Sequence of chain 1.B:
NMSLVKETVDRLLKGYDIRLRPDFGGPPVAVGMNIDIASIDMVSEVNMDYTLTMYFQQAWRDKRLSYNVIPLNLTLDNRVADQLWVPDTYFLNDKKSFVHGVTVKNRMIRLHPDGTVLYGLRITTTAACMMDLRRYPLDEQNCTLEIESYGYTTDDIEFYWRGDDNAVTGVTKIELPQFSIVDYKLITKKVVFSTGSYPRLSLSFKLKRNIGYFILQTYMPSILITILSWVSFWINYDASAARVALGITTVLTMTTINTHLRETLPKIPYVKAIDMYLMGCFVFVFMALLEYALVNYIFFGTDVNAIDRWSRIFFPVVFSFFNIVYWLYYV

Binding-site contacts:
Ligand atom C17 contacts residue GLN268 of chain 1.C at 3.7 Å.
Ligand atom C13 contacts residue ALA324 of chain 1.B at 3.6 Å (hydrophobic).
Ligand atom C21 contacts residue PRO427 of chain 1.C at 4.3 Å (hydrophobic).
Ligand atom C14 contacts residue VAL269 of chain 1.C at 3.8 Å (hydrophobic).
Ligand atom C22 contacts residue LEU325 of chain 1.B at 3.9 Å (hydrophobic).
Ligand atom C03 contacts residue TRP272 of chain 1.C at 4.0 Å (hydrophobic).
Ligand atom C08 contacts residue ILE265 of chain 1.C at 4.1 Å (hydrophobic).
Ligand atom C11 contacts residue LEU321 of chain 1.B at 4.0 Å (hydrophobic).
Ligand atom C11 contacts residue VAL269 of chain 1.C at 3.6 Å (hydrophobic).
Ligand atom C21 contacts residue ILE265 of chain 1.C at 4.3 Å (hydrophobic).
Ligand atom C13 contacts residue LEU321 of chain 1.B at 4.1 Å (hydrophobic).
Ligand atom C17 contacts residue ILE265 of chain 1.C at 3.5 Å (hydrophobic).
Ligand atom C18 contacts residue LEU321 of chain 1.B at 4.4 Å (hydrophobic).
Ligand atom C12 contacts residue TYR328 of chain 1.B at 4.0 Å (hydrophobic).
Ligand atom C23 contacts residue TYR328 of chain 1.B at 3.4 Å (hydrophobic).
Ligand atom O02 contacts residue TYR328 of chain 1.B at 4.3 Å.
Ligand atom C11 contacts residue TRP272 of chain 1.C at 3.9 Å (hydrophobic).
Ligand atom C16 contacts residue TYR328 of chain 1.B at 4.5 Å (hydrophobic).
Ligand atom C16 contacts residue LEU325 of chain 1.B at 4.0 Å (hydrophobic).
Ligand atom C04 contacts residue TRP272 of chain 1.C at 4.3 Å (hydrophobic).
Ligand atom O01 contacts residue GLN268 of chain 1.C at 3.1 Å (h-bond).
Ligand atom C21 contacts residue GLN268 of chain 1.C at 3.6 Å.
Ligand atom O02 contacts residue LEU325 of chain 1.B at 2.9 Å.
Ligand atom C12 contacts residue TRP272 of chain 1.C at 4.1 Å (hydrophobic).
Ligand atom O01 contacts residue PRO427 of chain 1.C at 3.0 Å.
Ligand atom C13 contacts residue TRP272 of chain 1.C at 4.3 Å (hydrophobic).
Ligand atom C04 contacts residue LEU321 of chain 1.B at 4.2 Å (hydrophobic).
Ligand atom C22 contacts residue TYR328 of chain 1.B at 3.7 Å (hydrophobic).
Ligand atom C05 contacts residue TRP272 of chain 1.C at 4.0 Å (hydrophobic).
Ligand atom C16 contacts residue ALA324 of chain 1.B at 3.6 Å (hydrophobic).
Ligand atom C10 contacts residue TRP272 of chain 1.C at 4.2 Å (hydrophobic).
Ligand atom C23 contacts residue LEU325 of chain 1.B at 4.1 Å (hydrophobic).
Ligand atom C14 contacts residue ILE265 of chain 1.C at 3.6 Å (hydrophobic).
Ligand atom C08 contacts residue TRP272 of chain 1.C at 4.5 Å (hydrophobic).

Sequence of chain 1.C:
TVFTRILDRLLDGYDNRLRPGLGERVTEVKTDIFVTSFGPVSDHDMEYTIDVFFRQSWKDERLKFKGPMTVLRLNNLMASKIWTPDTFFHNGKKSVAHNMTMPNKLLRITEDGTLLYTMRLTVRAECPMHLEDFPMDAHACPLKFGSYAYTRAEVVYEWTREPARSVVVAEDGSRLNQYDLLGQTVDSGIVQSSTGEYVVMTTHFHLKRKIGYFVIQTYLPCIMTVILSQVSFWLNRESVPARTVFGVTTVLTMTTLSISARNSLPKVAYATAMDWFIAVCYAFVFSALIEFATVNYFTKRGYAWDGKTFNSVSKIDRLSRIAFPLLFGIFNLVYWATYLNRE

A small-molecule ligand and the protein it binds are described below.
Small molecule (SMILES): CC(=O)[C@H]1CC[C@H]2[C@@H]3CC[C@H]4C[C@H](O)CC[C@]4(C)[C@H]3CC[C@]12C